Sequence of chain 1.A:
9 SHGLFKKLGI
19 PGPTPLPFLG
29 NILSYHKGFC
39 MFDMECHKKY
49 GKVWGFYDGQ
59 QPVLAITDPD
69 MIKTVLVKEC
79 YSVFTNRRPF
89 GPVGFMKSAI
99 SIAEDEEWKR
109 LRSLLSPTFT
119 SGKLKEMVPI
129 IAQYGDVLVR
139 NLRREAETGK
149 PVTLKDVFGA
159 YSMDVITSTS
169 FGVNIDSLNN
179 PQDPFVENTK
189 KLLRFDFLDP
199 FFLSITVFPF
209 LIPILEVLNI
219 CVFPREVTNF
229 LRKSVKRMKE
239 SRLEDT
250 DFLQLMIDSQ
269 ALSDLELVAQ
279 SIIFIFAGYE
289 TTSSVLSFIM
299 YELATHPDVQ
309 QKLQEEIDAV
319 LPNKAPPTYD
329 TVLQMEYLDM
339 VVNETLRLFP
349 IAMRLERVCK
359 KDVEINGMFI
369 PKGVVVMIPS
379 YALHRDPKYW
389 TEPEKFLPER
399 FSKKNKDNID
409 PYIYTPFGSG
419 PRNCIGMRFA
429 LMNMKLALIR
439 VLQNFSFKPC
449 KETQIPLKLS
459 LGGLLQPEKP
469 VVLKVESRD

Binding-site contacts:
Ligand atom N08 contacts residue PHE37 of chain 1.A at 3.7 Å.
Ligand atom C09 contacts residue ASP56 of chain 1.A at 3.7 Å.
Ligand atom C10 contacts residue PHE37 of chain 1.A at 3.8 Å (hydrophobic).
Ligand atom O11 contacts residue PHE88 of chain 1.A at 3.4 Å.
Ligand atom C17 contacts residue 1RD1 of chain 1.D at 3.3 Å.
Ligand atom C29 contacts residue HEM1 of chain 1.B at 2.8 Å.
Ligand atom C03 contacts residue LEU196 of chain 1.A at 3.7 Å (hydrophobic).
Ligand atom C10 contacts residue PHE88 of chain 1.A at 3.3 Å (hydrophobic).
Ligand atom N28 contacts residue HEM1 of chain 1.B at 2.2 Å.
Ligand atom C07 contacts residue THR204 of chain 1.A at 3.7 Å.
Ligand atom C01 contacts residue LEU196 of chain 1.A at 3.7 Å (hydrophobic).
Ligand atom O15 contacts residue GLY461 of chain 1.A at 3.8 Å.
Ligand atom C18 contacts residue 1RD1 of chain 1.D at 3.4 Å.
Ligand atom C29 contacts residue ALA285 of chain 1.A at 3.1 Å (hydrophobic).
Ligand atom C22 contacts residue 1RD1 of chain 1.D at 3.6 Å.
Ligand atom C19 contacts residue 1RD1 of chain 1.D at 3.1 Å.
Ligand atom C01 contacts residue PHE195 of chain 1.A at 2.5 Å (hydrophobic).
Ligand atom C27 contacts residue HEM1 of chain 1.B at 2.6 Å.
Ligand atom N21 contacts residue 1RD1 of chain 1.D at 3.5 Å (h-bond).
Ligand atom C26 contacts residue 1RD1 of chain 1.D at 3.6 Å.
Ligand atom C32 contacts residue PHE195 of chain 1.A at 3.4 Å (hydrophobic).
Ligand atom O23 contacts residue 1RD1 of chain 1.D at 3.1 Å (h-bond).
Ligand atom C09 contacts residue PHE37 of chain 1.A at 3.7 Å (hydrophobic).
Ligand atom C26 contacts residue THR289 of chain 1.A at 3.6 Å.
Ligand atom C07 contacts residue PHE88 of chain 1.A at 3.4 Å (hydrophobic).
Ligand atom C32 contacts residue PHE200 of chain 1.A at 3.7 Å (hydrophobic).
Ligand atom O11 contacts residue PHE37 of chain 1.A at 3.8 Å.
Ligand atom C13 contacts residue 1RD1 of chain 1.D at 3.7 Å.
Ligand atom O11 contacts residue 1RD1 of chain 1.D at 3.5 Å.
Ligand atom C33 contacts residue 1RD1 of chain 1.D at 3.4 Å.
Ligand atom N16 contacts residue 1RD1 of chain 1.D at 2.9 Å (h-bond).
Ligand atom C14 contacts residue 1RD1 of chain 1.D at 3.8 Å.
Ligand atom S30 contacts residue ALA285 of chain 1.A at 3.7 Å.
Ligand atom N12 contacts residue PHE88 of chain 1.A at 3.8 Å.
Ligand atom N08 contacts residue PHE88 of chain 1.A at 3.4 Å.
Ligand atom C20 contacts residue PHE195 of chain 1.A at 3.2 Å (hydrophobic).
Ligand atom C09 contacts residue TYR33 of chain 1.A at 3.4 Å (hydrophobic).
Ligand atom C20 contacts residue 1RD1 of chain 1.D at 3.4 Å.
Ligand atom S30 contacts residue 1RD1 of chain 1.D at 3.7 Å.
Ligand atom C27 contacts residue THR289 of chain 1.A at 3.8 Å.

This protein binds this small molecule.
Small molecule (SMILES): CC(C)c1nc(CN(C)C(=O)N[C@H](C(=O)NCCCCNC(=O)OCc2cncs2)C(C)C)cs1